Binding-site contacts:
Ligand atom C7 contacts residue ILE247 of chain 1.I at 3.9 Å (hydrophobic).
Ligand atom C6 contacts residue THR248 of chain 1.I at 4.5 Å.
Ligand atom C4 contacts residue ASN249 of chain 1.I at 4.2 Å.
Ligand atom O7 contacts residue THR248 of chain 1.I at 3.0 Å (h-bond).
Ligand atom O6 contacts residue ASN249 of chain 1.I at 2.3 Å (h-bond).
Ligand atom C2 contacts residue ASN246 of chain 1.I at 3.3 Å.
Ligand atom C8 contacts residue ASN249 of chain 1.I at 3.4 Å.
Ligand atom C7 contacts residue ASN246 of chain 1.I at 4.1 Å.
Ligand atom C5 contacts residue ASN249 of chain 1.I at 3.7 Å.
Ligand atom N2 contacts residue ASN246 of chain 1.I at 3.0 Å (h-bond).
Ligand atom N2 contacts residue ASN249 of chain 1.I at 2.8 Å (h-bond).
Ligand atom O5 contacts residue ASN246 of chain 1.I at 4.4 Å.
Ligand atom C7 contacts residue ASN249 of chain 1.I at 3.5 Å.
Ligand atom C1 contacts residue ASN246 of chain 1.I at 4.1 Å.
Ligand atom O6 contacts residue ASN246 of chain 1.I at 4.1 Å.
Ligand atom O3 contacts residue ASN246 of chain 1.I at 4.3 Å.
Ligand atom O7 contacts residue ILE247 of chain 1.I at 2.8 Å (h-bond).
Ligand atom O7 contacts residue ASN249 of chain 1.I at 4.3 Å.
Ligand atom C6 contacts residue ASN249 of chain 1.I at 3.3 Å.
Ligand atom C8 contacts residue THR248 of chain 1.I at 3.3 Å.
Ligand atom C3 contacts residue ASN246 of chain 1.I at 4.5 Å.
Ligand atom O7 contacts residue ASN246 of chain 1.I at 4.1 Å.
Ligand atom C7 contacts residue THR248 of chain 1.I at 3.7 Å.
Ligand atom C3 contacts residue ASN249 of chain 1.I at 3.8 Å.
Ligand atom C1 contacts residue ASN249 of chain 1.I at 1.4 Å.
Ligand atom C2 contacts residue ASN249 of chain 1.I at 2.4 Å.
Ligand atom O5 contacts residue ASN249 of chain 1.I at 2.3 Å (h-bond).
Ligand atom O6 contacts residue THR248 of chain 1.I at 3.1 Å (h-bond).

The protein below binds the small molecule below.
Small molecule (SMILES): CC(=O)N[C@H]1[C@H](O[C@H]2[C@H](O)[C@@H](NC(C)=O)CO[C@@H]2CO)O[C@H](CO)[C@@H](O)[C@@H]1O

Sequence of chain 1.I:
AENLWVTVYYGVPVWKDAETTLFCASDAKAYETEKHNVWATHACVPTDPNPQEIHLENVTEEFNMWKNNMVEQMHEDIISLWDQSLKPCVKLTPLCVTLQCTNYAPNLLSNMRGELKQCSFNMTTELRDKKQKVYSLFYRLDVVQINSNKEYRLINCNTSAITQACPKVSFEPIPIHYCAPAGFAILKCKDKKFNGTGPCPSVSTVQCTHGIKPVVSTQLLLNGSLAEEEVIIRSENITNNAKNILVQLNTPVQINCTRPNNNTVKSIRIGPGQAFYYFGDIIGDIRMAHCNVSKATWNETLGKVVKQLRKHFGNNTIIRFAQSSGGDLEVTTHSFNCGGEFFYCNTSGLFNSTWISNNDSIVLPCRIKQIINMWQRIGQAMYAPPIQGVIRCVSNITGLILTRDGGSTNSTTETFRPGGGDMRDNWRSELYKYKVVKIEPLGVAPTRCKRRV